Sequence of chain 1.A:
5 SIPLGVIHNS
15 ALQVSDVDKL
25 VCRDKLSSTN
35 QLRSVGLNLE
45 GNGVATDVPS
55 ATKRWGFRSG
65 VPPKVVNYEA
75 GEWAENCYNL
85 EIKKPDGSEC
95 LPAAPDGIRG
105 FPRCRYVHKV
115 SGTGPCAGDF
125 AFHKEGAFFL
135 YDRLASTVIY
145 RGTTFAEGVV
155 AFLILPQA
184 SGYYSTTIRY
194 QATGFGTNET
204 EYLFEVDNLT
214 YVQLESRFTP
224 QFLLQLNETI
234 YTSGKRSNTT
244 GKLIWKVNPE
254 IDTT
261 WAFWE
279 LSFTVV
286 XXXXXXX

Binding-site contacts:
Ligand atom C3 contacts residue GLY237 of chain 1.A at 3.2 Å.
Ligand atom C8 contacts residue GLY237 of chain 1.A at 4.2 Å.
Ligand atom O4 contacts residue LYS238 of chain 1.A at 3.7 Å.
Ligand atom O6 contacts residue ASN241 of chain 1.A at 3.3 Å (h-bond).
Ligand atom O3 contacts residue LYS238 of chain 1.A at 3.8 Å.
Ligand atom N2 contacts residue ASN241 of chain 1.A at 2.8 Å (h-bond).
Ligand atom C6 contacts residue ASN241 of chain 1.A at 4.1 Å.
Ligand atom O3 contacts residue GLY237 of chain 1.A at 2.0 Å (h-bond).
Ligand atom C2 contacts residue ASN241 of chain 1.A at 2.2 Å.
Ligand atom O5 contacts residue ARG239 of chain 1.A at 4.3 Å.
Ligand atom C4 contacts residue GLY237 of chain 1.A at 3.7 Å.
Ligand atom O4 contacts residue GLY237 of chain 1.A at 4.2 Å.
Ligand atom C5 contacts residue ASN241 of chain 1.A at 3.6 Å.
Ligand atom O3 contacts residue ASN241 of chain 1.A at 4.5 Å.
Ligand atom C3 contacts residue ASN241 of chain 1.A at 3.6 Å.
Ligand atom C4 contacts residue ARG239 of chain 1.A at 4.2 Å.
Ligand atom O5 contacts residue ASN241 of chain 1.A at 2.2 Å (h-bond).
Ligand atom N2 contacts residue GLY237 of chain 1.A at 4.0 Å.
Ligand atom O3 contacts residue SER236 of chain 1.A at 4.2 Å.
Ligand atom C4 contacts residue ASN241 of chain 1.A at 3.9 Å.
Ligand atom C7 contacts residue ASN241 of chain 1.A at 4.2 Å.
Ligand atom C2 contacts residue GLY237 of chain 1.A at 3.6 Å.
Ligand atom C7 contacts residue GLY237 of chain 1.A at 4.3 Å.
Ligand atom C1 contacts residue ASN241 of chain 1.A at 1.4 Å.

The protein below binds the small molecule below.
Small molecule (SMILES): CC(=O)N[C@@H]1[C@@H](O)[C@H](O)[C@@H](CO)O[C@H]1O